A protein and the small-molecule ligand that binds it are described below.
Small molecule (SMILES): Nc1ccn([C@@H]2O[C@H](CO)[C@@H](OP(=O)(O)O)[C@H]2O)c(=O)n1

Sequence of chain 1.A:
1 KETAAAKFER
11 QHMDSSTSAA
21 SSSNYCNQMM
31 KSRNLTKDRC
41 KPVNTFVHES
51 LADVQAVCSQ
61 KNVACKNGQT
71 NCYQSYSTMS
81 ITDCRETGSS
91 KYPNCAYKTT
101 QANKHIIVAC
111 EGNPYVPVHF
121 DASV

Binding-site contacts:
Ligand atom N4 contacts residue THR45 of chain 1.A at 3.8 Å.
Ligand atom C2' contacts residue LYS41 of chain 1.A at 3.5 Å.
Ligand atom C2' contacts residue HIS12 of chain 1.A at 3.5 Å.
Ligand atom O2' contacts residue ASN44 of chain 1.A at 3.5 Å (h-bond).
Ligand atom O2 contacts residue VAL43 of chain 1.A at 4.1 Å.
Ligand atom O3P contacts residue GLN11 of chain 1.A at 4.1 Å.
Ligand atom C1' contacts residue LYS41 of chain 1.A at 3.7 Å.
Ligand atom O3P contacts residue HIS119 of chain 1.A at 3.1 Å (h-bond).
Ligand atom C5 contacts residue VAL43 of chain 1.A at 4.0 Å (hydrophobic).
Ligand atom O2' contacts residue LYS41 of chain 1.A at 2.7 Å (salt-bridge).
Ligand atom N4 contacts residue ALA122 of chain 1.A at 3.9 Å.
Ligand atom O1P contacts residue PHE120 of chain 1.A at 2.7 Å (h-bond).
Ligand atom C1' contacts residue VAL43 of chain 1.A at 3.3 Å (hydrophobic).
Ligand atom P contacts residue PHE120 of chain 1.A at 3.8 Å.
Ligand atom C2 contacts residue HIS12 of chain 1.A at 4.0 Å.
Ligand atom N1 contacts residue PHE120 of chain 1.A at 4.1 Å.
Ligand atom N4 contacts residue PHE120 of chain 1.A at 4.0 Å.
Ligand atom O2P contacts residue GLN11 of chain 1.A at 3.4 Å (h-bond).
Ligand atom O2P contacts residue HIS12 of chain 1.A at 2.7 Å (h-bond).
Ligand atom C4 contacts residue VAL43 of chain 1.A at 4.0 Å (hydrophobic).
Ligand atom C4 contacts residue THR45 of chain 1.A at 3.7 Å.
Ligand atom C6 contacts residue PHE120 of chain 1.A at 4.1 Å (hydrophobic).
Ligand atom N1 contacts residue VAL43 of chain 1.A at 3.8 Å.
Ligand atom O1P contacts residue HIS119 of chain 1.A at 3.1 Å.
Ligand atom O4' contacts residue VAL43 of chain 1.A at 3.5 Å (h-bond).
Ligand atom C2 contacts residue ASN44 of chain 1.A at 3.7 Å.
Ligand atom C2 contacts residue THR45 of chain 1.A at 3.5 Å.
Ligand atom O2' contacts residue HIS12 of chain 1.A at 2.9 Å.
Ligand atom P contacts residue HIS119 of chain 1.A at 3.7 Å.
Ligand atom N3 contacts residue THR45 of chain 1.A at 2.9 Å (h-bond).
Ligand atom O4' contacts residue LYS41 of chain 1.A at 4.0 Å.
Ligand atom C2 contacts residue PHE120 of chain 1.A at 3.9 Å (hydrophobic).
Ligand atom O2P contacts residue PHE120 of chain 1.A at 3.7 Å.
Ligand atom O2 contacts residue THR45 of chain 1.A at 2.7 Å (h-bond).
Ligand atom O2' contacts residue GLN11 of chain 1.A at 3.7 Å.
Ligand atom O2 contacts residue ASN44 of chain 1.A at 3.1 Å.
Ligand atom O2 contacts residue HIS12 of chain 1.A at 3.0 Å.
Ligand atom C4 contacts residue PHE120 of chain 1.A at 3.8 Å (hydrophobic).
Ligand atom C3' contacts residue PHE120 of chain 1.A at 4.0 Å (hydrophobic).
Ligand atom N3 contacts residue PHE120 of chain 1.A at 3.4 Å.